Binding-site contacts:
Ligand atom C1 contacts residue PHE5 of chain 1.C at 3.9 Å (hydrophobic).
Ligand atom N2 contacts residue ASN61 of chain 1.C at 3.5 Å (h-bond).
Ligand atom C2 contacts residue PHE5 of chain 1.C at 3.9 Å (hydrophobic).
Ligand atom C6 contacts residue PHE7 of chain 1.C at 3.8 Å (hydrophobic).
Ligand atom C8 contacts residue ASP29 of chain 1.C at 3.9 Å.
Ligand atom O7 contacts residue VAL28 of chain 1.C at 3.3 Å.
Ligand atom C3 contacts residue ASP29 of chain 1.C at 3.6 Å.
Ligand atom O5 contacts residue ASN61 of chain 1.C at 1.8 Å (h-bond).
Ligand atom C4 contacts residue PHE5 of chain 1.C at 3.9 Å (hydrophobic).
Ligand atom C4 contacts residue MAN4 of chain 1.L at 3.9 Å.
Ligand atom O7 contacts residue ARG65 of chain 1.C at 3.0 Å (salt-bridge).
Ligand atom C3 contacts residue MAN4 of chain 1.L at 3.7 Å.
Ligand atom O4 contacts residue VAL28 of chain 1.C at 3.7 Å.
Ligand atom C2 contacts residue PHE7 of chain 1.C at 3.9 Å (hydrophobic).
Ligand atom C5 contacts residue PHE7 of chain 1.C at 3.9 Å (hydrophobic).
Ligand atom O6 contacts residue PHE5 of chain 1.C at 3.8 Å.
Ligand atom C8 contacts residue ARG65 of chain 1.C at 3.4 Å.
Ligand atom C6 contacts residue PHE7 of chain 1.C at 3.6 Å (hydrophobic).
Ligand atom O5 contacts residue PHE5 of chain 1.C at 3.8 Å.
Ligand atom O3 contacts residue NAG2 of chain 1.L at 3.6 Å.
Ligand atom C3 contacts residue ASN61 of chain 1.C at 3.9 Å.
Ligand atom C5 contacts residue ASN61 of chain 1.C at 3.1 Å.
Ligand atom C1 contacts residue PHE7 of chain 1.C at 3.6 Å (hydrophobic).
Ligand atom N2 contacts residue ASP29 of chain 1.C at 2.9 Å (salt-bridge).
Ligand atom C7 contacts residue ARG65 of chain 1.C at 3.6 Å.
Ligand atom C2 contacts residue ASN61 of chain 1.C at 2.8 Å.
Ligand atom C7 contacts residue ASP29 of chain 1.C at 3.8 Å.
Ligand atom O4 contacts residue MAN4 of chain 1.L at 3.1 Å (h-bond).
Ligand atom C1 contacts residue THR63 of chain 1.C at 4.0 Å.
Ligand atom C6 contacts residue GLN59 of chain 1.C at 3.6 Å.
Ligand atom C6 contacts residue PHE5 of chain 1.C at 3.7 Å (hydrophobic).
Ligand atom O7 contacts residue VAL26 of chain 1.C at 4.0 Å.
Ligand atom C1 contacts residue ASN61 of chain 1.C at 1.4 Å.
Ligand atom O2 contacts residue MAN4 of chain 1.L at 3.2 Å (h-bond).
Ligand atom O3 contacts residue MAN4 of chain 1.L at 3.9 Å.
Ligand atom O6 contacts residue THR24 of chain 1.C at 3.6 Å (h-bond).
Ligand atom O6 contacts residue PHE7 of chain 1.C at 3.3 Å.
Ligand atom C6 contacts residue PHE5 of chain 1.C at 3.9 Å (hydrophobic).
Ligand atom C1 contacts residue ASP29 of chain 1.C at 3.9 Å.
Ligand atom C2 contacts residue ASP29 of chain 1.C at 3.6 Å.

Sequence of chain 1.C:
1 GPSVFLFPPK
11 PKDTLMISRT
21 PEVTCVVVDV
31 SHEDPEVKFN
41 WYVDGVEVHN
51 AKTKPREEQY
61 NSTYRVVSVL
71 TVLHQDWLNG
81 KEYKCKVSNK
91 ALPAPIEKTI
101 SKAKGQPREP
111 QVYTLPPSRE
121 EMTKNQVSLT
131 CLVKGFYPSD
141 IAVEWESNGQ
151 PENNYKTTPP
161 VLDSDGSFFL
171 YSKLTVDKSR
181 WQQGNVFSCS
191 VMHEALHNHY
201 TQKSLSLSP

A small-molecule ligand and the protein it binds are described below.
Small molecule (SMILES): CC(=O)N[C@H]1[C@H](O[C@H]2[C@H](O)[C@@H](NC(C)=O)CO[C@@H]2CO[C@@H]2O[C@@H](C)[C@@H](O)[C@@H](O)[C@@H]2O)O[C@H](CO)[C@@H](O[C@@H]2O[C@H](CO[C@H]3O[C@H](CO)[C@@H](O)[C@H](O)[C@@H]3O[C@@H]3O[C@H](CO)[C@@H](O)[C@H](O)[C@H]3NC(C)=O)[C@@H](O)[C@H](O[C@H]3O[C@H](CO)[C@@H](O)[C@H](O)[C@@H]3O)[C@@H]2O)[C@@H]1O